Sequence of chain 1.B:
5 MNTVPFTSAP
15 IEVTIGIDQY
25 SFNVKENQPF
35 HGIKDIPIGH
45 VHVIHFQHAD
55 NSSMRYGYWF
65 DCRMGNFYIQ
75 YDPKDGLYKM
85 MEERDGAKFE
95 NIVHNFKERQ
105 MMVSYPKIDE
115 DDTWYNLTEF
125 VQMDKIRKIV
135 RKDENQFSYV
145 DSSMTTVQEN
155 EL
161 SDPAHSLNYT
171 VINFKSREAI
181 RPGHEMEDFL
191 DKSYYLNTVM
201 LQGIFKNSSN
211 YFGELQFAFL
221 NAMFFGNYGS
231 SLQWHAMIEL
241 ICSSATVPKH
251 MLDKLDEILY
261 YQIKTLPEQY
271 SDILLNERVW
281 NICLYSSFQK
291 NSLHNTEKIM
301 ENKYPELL

Binding-site contacts:
Ligand atom C5 contacts residue PHE26 of chain 1.B at 4.1 Å (hydrophobic).
Ligand atom CL contacts residue PRO110 of chain 1.B at 3.6 Å.
Ligand atom C3 contacts residue TYR24 of chain 1.B at 4.3 Å (hydrophobic).
Ligand atom C8 contacts residue PHE26 of chain 1.B at 3.5 Å (hydrophobic).
Ligand atom C6 contacts residue PHE26 of chain 1.B at 3.9 Å (hydrophobic).
Ligand atom CL contacts residue TYR24 of chain 1.B at 3.5 Å.
Ligand atom CL contacts residue ILE21 of chain 1.B at 4.1 Å.
Ligand atom C1 contacts residue TYR24 of chain 1.B at 4.4 Å (hydrophobic).
Ligand atom C8 contacts residue VAL107 of chain 1.B at 4.0 Å (hydrophobic).
Ligand atom C3 contacts residue PRO110 of chain 1.B at 4.3 Å (hydrophobic).
Ligand atom O2 contacts residue SER25 of chain 1.B at 3.0 Å (h-bond).
Ligand atom C9 contacts residue PHE26 of chain 1.B at 3.8 Å (hydrophobic).
Ligand atom C2 contacts residue PRO110 of chain 1.B at 3.6 Å (hydrophobic).
Ligand atom C7 contacts residue PHE26 of chain 1.B at 3.7 Å (hydrophobic).
Ligand atom C3 contacts residue SER25 of chain 1.B at 4.0 Å.
Ligand atom N contacts residue TYR24 of chain 1.B at 4.2 Å.
Ligand atom C7 contacts residue VAL107 of chain 1.B at 4.0 Å (hydrophobic).
Ligand atom CL contacts residue PHE26 of chain 1.B at 4.0 Å.
Ligand atom O2 contacts residue TYR24 of chain 1.B at 3.9 Å.
Ligand atom C4 contacts residue PHE26 of chain 1.B at 4.1 Å (hydrophobic).
Ligand atom C4 contacts residue SER25 of chain 1.B at 4.3 Å.
Ligand atom C2 contacts residue TYR24 of chain 1.B at 3.3 Å (hydrophobic).
Ligand atom N contacts residue PRO110 of chain 1.B at 3.5 Å.

A small-molecule ligand and the protein it binds are described below.
Small molecule (SMILES): COC(=O)CNC(=O)c1ccccc1Cl